Sequence of chain 1.A:
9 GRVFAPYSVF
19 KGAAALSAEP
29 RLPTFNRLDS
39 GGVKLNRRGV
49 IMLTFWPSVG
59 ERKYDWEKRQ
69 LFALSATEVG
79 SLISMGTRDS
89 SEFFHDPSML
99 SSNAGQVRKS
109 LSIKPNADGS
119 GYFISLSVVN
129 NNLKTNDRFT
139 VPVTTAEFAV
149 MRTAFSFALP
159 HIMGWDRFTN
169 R

Sequence of chain 14.A:
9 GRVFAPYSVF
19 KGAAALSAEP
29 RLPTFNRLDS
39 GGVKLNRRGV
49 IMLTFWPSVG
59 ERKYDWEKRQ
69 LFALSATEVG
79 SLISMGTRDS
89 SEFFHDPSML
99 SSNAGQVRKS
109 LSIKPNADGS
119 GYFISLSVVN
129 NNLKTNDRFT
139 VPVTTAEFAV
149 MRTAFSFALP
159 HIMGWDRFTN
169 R

A small-molecule ligand and the protein it binds are described below.
Small molecule (SMILES): Cc1cn([C@H]2C[C@H](O[P](=O)(O)OC[C@H]3O[C@@H](n4cc(C)c(=O)[nH]c4=O)C[C@@H]3O[P](=O)(O)OC[C@H]3O[C@@H](n4cc(C)c(=O)[nH]c4=O)C[C@@H]3O)[C@@H](CO[P](=O)(O)O[C@H]3C[C@H](n4cc(C)c(=O)[nH]c4=O)O[C@@H]3CO[P](=O)(O)O[C@H]3C[C@H](n4cc(C)c(=O)[nH]c4=O)O[C@@H]3CO[P](=O)(O)O[C@H]3C[C@H](n4cc(C)c(=O)[nH]c4=O)O[C@@H]3CO[P](=O)(O)O[C@H]3C[C@H](n4cc(C)c(=O)[nH]c4=O)O[C@@H]3CO[P](=O)(O)O[C@H]3C[C@H](n4cc(C)c(=O)[nH]c4=O)O[C@@H]3CO[P](=O)(O)O[C@H]3C[C@H](n4cc(C)c(=O)[nH]c4=O)O[C@@H]3COP(=O)=O)O2)c(=O)[nH]c1=O

Sequence of chain 23.A:
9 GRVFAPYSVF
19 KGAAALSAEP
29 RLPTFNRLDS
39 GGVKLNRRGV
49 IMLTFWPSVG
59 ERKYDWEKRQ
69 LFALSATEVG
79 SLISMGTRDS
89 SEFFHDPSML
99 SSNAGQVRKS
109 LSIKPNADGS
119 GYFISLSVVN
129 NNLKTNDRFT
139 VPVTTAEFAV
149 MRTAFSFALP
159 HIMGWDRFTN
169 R

Binding-site contacts:
Ligand atom C4 contacts residue PHE92 of chain 23.A at 3.3 Å (hydrophobic).
Ligand atom O2 contacts residue PHE12 of chain 1.A at 3.1 Å.
Ligand atom C2 contacts residue PHE12 of chain 1.A at 3.1 Å (hydrophobic).
Ligand atom O4 contacts residue PHE92 of chain 23.A at 3.5 Å (h-bond).
Ligand atom C5' contacts residue TYR62 of chain 1.A at 3.4 Å (hydrophobic).
Ligand atom C4 contacts residue PHE12 of chain 1.A at 3.5 Å (hydrophobic).
Ligand atom O2 contacts residue ASP94 of chain 23.A at 3.0 Å (salt-bridge).
Ligand atom O4' contacts residue TRP64 of chain 1.A at 2.7 Å (h-bond).
Ligand atom OP1 contacts residue TYR62 of chain 1.A at 3.1 Å (h-bond).
Ligand atom O2 contacts residue TYR62 of chain 1.A at 3.4 Å.
Ligand atom N3 contacts residue PHE12 of chain 1.A at 3.1 Å.
Ligand atom O4 contacts residue ARG45 of chain 23.A at 3.2 Å (salt-bridge).
Ligand atom N3 contacts residue PHE18 of chain 1.A at 3.4 Å.
Ligand atom C2 contacts residue MET97 of chain 23.A at 3.4 Å (hydrophobic).
Ligand atom O2 contacts residue TRP64 of chain 1.A at 3.4 Å.
Ligand atom C4 contacts residue ARG45 of chain 23.A at 3.3 Å.
Ligand atom O4' contacts residue ASP94 of chain 23.A at 3.4 Å (salt-bridge).
Ligand atom OP1 contacts residue LYS107 of chain 23.A at 2.8 Å (salt-bridge).
Ligand atom N3 contacts residue PHE92 of chain 23.A at 3.0 Å (h-bond).
Ligand atom OP1 contacts residue ALA71 of chain 23.A at 3.0 Å (h-bond).
Ligand atom C4 contacts residue PHE18 of chain 1.A at 3.4 Å (hydrophobic).
Ligand atom O4 contacts residue LYS42 of chain 23.A at 3.5 Å.
Ligand atom C7 contacts residue LYS42 of chain 23.A at 3.0 Å.
Ligand atom C7 contacts residue HIS93 of chain 23.A at 3.4 Å.
Ligand atom OP2 contacts residue LYS107 of chain 23.A at 2.8 Å (salt-bridge).
Ligand atom C6 contacts residue TRP64 of chain 1.A at 3.3 Å (hydrophobic).
Ligand atom N3 contacts residue ARG45 of chain 23.A at 2.6 Å (salt-bridge).
Ligand atom O2 contacts residue MET97 of chain 23.A at 2.9 Å.
Ligand atom O4 contacts residue PHE12 of chain 1.A at 3.5 Å.
Ligand atom C6 contacts residue HIS93 of chain 23.A at 3.5 Å.
Ligand atom C7 contacts residue GLU76 of chain 23.A at 3.5 Å.
Ligand atom O2 contacts residue ARG60 of chain 1.A at 2.9 Å.
Ligand atom O4' contacts residue MET50 of chain 23.A at 3.3 Å.
Ligand atom O4' contacts residue HIS93 of chain 23.A at 3.4 Å.
Ligand atom OP1 contacts residue HIS93 of chain 23.A at 2.7 Å (h-bond).
Ligand atom OP1 contacts residue LYS61 of chain 1.A at 2.9 Å.
Ligand atom N1 contacts residue MET97 of chain 23.A at 3.5 Å (h-bond).
Ligand atom C5 contacts residue HIS93 of chain 23.A at 3.4 Å.
Ligand atom O4 contacts residue SER16 of chain 1.A at 2.9 Å (h-bond).
Ligand atom C1' contacts residue ASP94 of chain 23.A at 3.4 Å.